Binding-site contacts:
Ligand atom C4 contacts residue ARG159 of chain 1.A at 4.0 Å.
Ligand atom C4 contacts residue ASP163 of chain 1.A at 4.3 Å.
Ligand atom C6 contacts residue ASP163 of chain 1.A at 3.1 Å.
Ligand atom C6 contacts residue ARG159 of chain 1.A at 3.0 Å.
Ligand atom C5 contacts residue ARG159 of chain 1.A at 3.6 Å.
Ligand atom C1 contacts residue ARG159 of chain 1.A at 3.5 Å.
Ligand atom O6 contacts residue ARG159 of chain 1.A at 3.8 Å.
Ligand atom O6 contacts residue ASP163 of chain 1.A at 3.2 Å (salt-bridge).
Ligand atom C2 contacts residue ARG159 of chain 1.A at 4.0 Å.
Ligand atom O5 contacts residue ARG159 of chain 1.A at 2.9 Å (salt-bridge).
Ligand atom C5 contacts residue ASP163 of chain 1.A at 4.3 Å.
Ligand atom O4 contacts residue ASP163 of chain 1.A at 4.2 Å.

The small molecule below binds the protein below.
Small molecule (SMILES): OC[C@H]1O[C@H](O[C@H]2O[C@H](CO)[C@@H](O)[C@H](O)[C@H]2O)[C@H](O)[C@@H](O)[C@@H]1O

Sequence of chain 1.A:
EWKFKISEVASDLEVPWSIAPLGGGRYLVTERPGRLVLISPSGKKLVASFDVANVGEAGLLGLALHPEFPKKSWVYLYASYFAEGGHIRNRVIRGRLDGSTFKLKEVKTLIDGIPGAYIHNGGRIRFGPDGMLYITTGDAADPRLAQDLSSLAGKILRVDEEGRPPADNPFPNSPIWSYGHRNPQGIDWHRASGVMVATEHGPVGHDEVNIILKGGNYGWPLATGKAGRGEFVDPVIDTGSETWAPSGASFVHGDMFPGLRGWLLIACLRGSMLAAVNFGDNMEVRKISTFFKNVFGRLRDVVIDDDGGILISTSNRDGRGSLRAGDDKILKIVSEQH